Sequence of chain 1.B:
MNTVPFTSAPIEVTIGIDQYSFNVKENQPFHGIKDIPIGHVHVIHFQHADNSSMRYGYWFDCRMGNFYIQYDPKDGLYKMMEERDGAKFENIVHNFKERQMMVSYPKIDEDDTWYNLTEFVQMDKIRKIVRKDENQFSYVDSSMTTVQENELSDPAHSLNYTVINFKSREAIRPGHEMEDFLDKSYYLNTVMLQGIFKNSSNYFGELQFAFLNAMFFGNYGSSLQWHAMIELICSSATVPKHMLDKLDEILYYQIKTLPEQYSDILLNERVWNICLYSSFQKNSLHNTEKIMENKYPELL

A protein and the small-molecule ligand that binds it are described below.
Small molecule (SMILES): CN(CCC(N)=O)Cc1ccccc1Br

Binding-site contacts:
Ligand atom C3 contacts residue TYR24 of chain 1.B at 4.2 Å (hydrophobic).
Ligand atom C8 contacts residue VAL107 of chain 1.B at 3.9 Å (hydrophobic).
Ligand atom C4 contacts residue SER25 of chain 1.B at 3.8 Å.
Ligand atom C5 contacts residue PHE26 of chain 1.B at 4.0 Å (hydrophobic).
Ligand atom C9 contacts residue SER108 of chain 1.B at 3.6 Å.
Ligand atom C10 contacts residue PHE26 of chain 1.B at 3.9 Å (hydrophobic).
Ligand atom C6 contacts residue PHE26 of chain 1.B at 4.0 Å (hydrophobic).
Ligand atom C7 contacts residue TYR24 of chain 1.B at 4.1 Å (hydrophobic).
Ligand atom C3 contacts residue PRO110 of chain 1.B at 4.5 Å (hydrophobic).
Ligand atom C7 contacts residue PRO110 of chain 1.B at 3.8 Å (hydrophobic).
Ligand atom C8 contacts residue SER108 of chain 1.B at 3.2 Å.
Ligand atom C4 contacts residue PHE26 of chain 1.B at 3.9 Å (hydrophobic).
Ligand atom C2 contacts residue TYR24 of chain 1.B at 4.3 Å (hydrophobic).
Ligand atom C6 contacts residue TYR24 of chain 1.B at 3.7 Å (hydrophobic).
Ligand atom C9 contacts residue VAL107 of chain 1.B at 3.6 Å (hydrophobic).
Ligand atom C7 contacts residue ILE21 of chain 1.B at 3.9 Å (hydrophobic).
Ligand atom C7 contacts residue PHE26 of chain 1.B at 4.0 Å (hydrophobic).
Ligand atom C8 contacts residue TYR109 of chain 1.B at 4.5 Å (hydrophobic).
Ligand atom C6 contacts residue PRO110 of chain 1.B at 4.5 Å (hydrophobic).
Ligand atom BR contacts residue PHE26 of chain 1.B at 3.9 Å.
Ligand atom C8 contacts residue PRO110 of chain 1.B at 4.3 Å (hydrophobic).
Ligand atom C8 contacts residue PHE26 of chain 1.B at 4.0 Å (hydrophobic).
Ligand atom O contacts residue TYR24 of chain 1.B at 3.4 Å.
Ligand atom C7 contacts residue SER108 of chain 1.B at 4.0 Å.
Ligand atom C9 contacts residue PHE26 of chain 1.B at 4.0 Å (hydrophobic).
Ligand atom C2 contacts residue PRO110 of chain 1.B at 3.9 Å (hydrophobic).